The small molecule below binds the protein below.
Small molecule (SMILES): CC(=O)N[C@H]1[C@H](O[C@H]2[C@H](O)[C@@H](NC(C)=O)CO[C@@H]2CO[C@@H]2O[C@@H](C)[C@@H](O)[C@@H](O)[C@@H]2O)O[C@H](CO)[C@@H](O)[C@@H]1O

Binding-site contacts:
Ligand atom C1 contacts residue ASN23 of chain 1.C at 1.4 Å.
Ligand atom O5 contacts residue HIS7 of chain 1.C at 3.9 Å.
Ligand atom O7 contacts residue ASN23 of chain 1.C at 3.9 Å.
Ligand atom C1 contacts residue HIS7 of chain 1.C at 3.8 Å.
Ligand atom C4 contacts residue VAL21 of chain 1.C at 3.1 Å (hydrophobic).
Ligand atom C2 contacts residue LEU10 of chain 1.C at 4.1 Å (hydrophobic).
Ligand atom C5 contacts residue ASN23 of chain 1.C at 3.6 Å.
Ligand atom C7 contacts residue HIS7 of chain 1.C at 3.9 Å.
Ligand atom C2 contacts residue ASN23 of chain 1.C at 2.5 Å.
Ligand atom C4 contacts residue HIS7 of chain 1.C at 4.0 Å.
Ligand atom O7 contacts residue LEU4 of chain 1.C at 4.3 Å.
Ligand atom C5 contacts residue VAL21 of chain 1.C at 3.8 Å (hydrophobic).
Ligand atom C2 contacts residue ARG8 of chain 1.C at 4.0 Å.
Ligand atom C6 contacts residue HIS7 of chain 1.C at 3.9 Å.
Ligand atom O6 contacts residue HIS7 of chain 1.C at 3.4 Å (h-bond).
Ligand atom O4 contacts residue VAL21 of chain 1.C at 2.7 Å (h-bond).
Ligand atom O3 contacts residue HIS7 of chain 1.C at 3.5 Å (h-bond).
Ligand atom N2 contacts residue ASN23 of chain 1.C at 3.0 Å (h-bond).
Ligand atom C1 contacts residue HIS7 of chain 1.C at 4.1 Å.
Ligand atom O3 contacts residue LEU10 of chain 1.C at 3.3 Å.
Ligand atom C6 contacts residue VAL21 of chain 1.C at 3.4 Å (hydrophobic).
Ligand atom O2 contacts residue LEU10 of chain 1.C at 4.2 Å.
Ligand atom C5 contacts residue HIS7 of chain 1.C at 3.8 Å.
Ligand atom O3 contacts residue LEU4 of chain 1.C at 3.7 Å.
Ligand atom O2 contacts residue HIS7 of chain 1.C at 3.2 Å.
Ligand atom O2 contacts residue LEU4 of chain 1.C at 4.2 Å.
Ligand atom C7 contacts residue ASN23 of chain 1.C at 3.8 Å.
Ligand atom C2 contacts residue HIS7 of chain 1.C at 4.1 Å.
Ligand atom O7 contacts residue HIS7 of chain 1.C at 3.4 Å (h-bond).
Ligand atom C4 contacts residue ASN23 of chain 1.C at 4.3 Å.
Ligand atom O4 contacts residue LEU10 of chain 1.C at 3.7 Å.
Ligand atom C3 contacts residue HIS7 of chain 1.C at 4.2 Å.
Ligand atom C2 contacts residue HIS7 of chain 1.C at 4.0 Å.
Ligand atom O2 contacts residue ARG8 of chain 1.C at 4.2 Å.
Ligand atom C3 contacts residue ASN23 of chain 1.C at 3.7 Å.
Ligand atom C3 contacts residue ASN23 of chain 1.C at 4.1 Å.
Ligand atom O5 contacts residue ASN23 of chain 1.C at 2.3 Å (h-bond).
Ligand atom C3 contacts residue LEU10 of chain 1.C at 4.2 Å (hydrophobic).
Ligand atom C4 contacts residue ASN23 of chain 1.C at 4.2 Å.
Ligand atom O3 contacts residue VAL96 of chain 1.C at 4.2 Å.

Sequence of chain 1.C:
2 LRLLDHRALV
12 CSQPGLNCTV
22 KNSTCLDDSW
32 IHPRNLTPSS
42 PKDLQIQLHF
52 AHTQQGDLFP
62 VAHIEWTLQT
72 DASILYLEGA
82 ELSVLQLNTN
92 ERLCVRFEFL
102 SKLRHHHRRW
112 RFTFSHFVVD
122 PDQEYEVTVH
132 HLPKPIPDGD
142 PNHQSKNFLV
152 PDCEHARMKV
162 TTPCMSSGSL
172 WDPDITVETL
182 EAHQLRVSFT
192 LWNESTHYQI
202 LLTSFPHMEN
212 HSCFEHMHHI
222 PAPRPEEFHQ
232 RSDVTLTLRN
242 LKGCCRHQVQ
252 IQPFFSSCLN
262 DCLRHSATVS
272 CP